Binding-site contacts:
Ligand atom C11 contacts residue LEU145 of chain 1.A at 3.5 Å (hydrophobic).
Ligand atom C25 contacts residue GLY98 of chain 1.A at 3.9 Å.
Ligand atom F08 contacts residue LYS46 of chain 1.A at 3.3 Å.
Ligand atom S28 contacts residue MET92 of chain 1.A at 3.6 Å (h-bond).
Ligand atom C27 contacts residue ALA44 of chain 1.A at 3.8 Å (hydrophobic).
Ligand atom N16 contacts residue CYS95 of chain 1.A at 2.9 Å (h-bond).
Ligand atom F07 contacts residue HIS24 of chain 1.A at 3.8 Å.
Ligand atom O01 contacts residue LYS46 of chain 1.A at 3.0 Å (salt-bridge).
Ligand atom F08 contacts residue VAL30 of chain 1.A at 3.5 Å.
Ligand atom N18 contacts residue CYS95 of chain 1.A at 2.7 Å (h-bond).
Ligand atom C15 contacts residue CYS95 of chain 1.A at 3.4 Å (hydrophobic).
Ligand atom C14 contacts residue ILE22 of chain 1.A at 3.8 Å (hydrophobic).
Ligand atom C12 contacts residue LEU145 of chain 1.A at 3.6 Å (hydrophobic).
Ligand atom F06 contacts residue HIS24 of chain 1.A at 3.3 Å.
Ligand atom N18 contacts residue TYR94 of chain 1.A at 3.2 Å.
Ligand atom C23 contacts residue ARG152 of chain 1.A at 3.6 Å.
Ligand atom F06 contacts residue GLY25 of chain 1.A at 3.8 Å.
Ligand atom F07 contacts residue GLN142 of chain 1.A at 3.8 Å.
Ligand atom C04 contacts residue ASN143 of chain 1.A at 3.8 Å.
Ligand atom C15 contacts residue TYR94 of chain 1.A at 3.8 Å (hydrophobic).
Ligand atom C26 contacts residue ILE22 of chain 1.A at 3.1 Å (hydrophobic).
Ligand atom C04 contacts residue ASP165 of chain 1.A at 3.3 Å.
Ligand atom F08 contacts residue ALA28 of chain 1.A at 3.5 Å.
Ligand atom F06 contacts residue GLN142 of chain 1.A at 3.6 Å.
Ligand atom C25 contacts residue TYR94 of chain 1.A at 3.3 Å (hydrophobic).
Ligand atom F07 contacts residue GLY25 of chain 1.A at 3.5 Å.
Ligand atom C17 contacts residue GLU93 of chain 1.A at 3.5 Å.
Ligand atom C13 contacts residue ILE22 of chain 1.A at 3.9 Å (hydrophobic).
Ligand atom N16 contacts residue TYR94 of chain 1.A at 3.6 Å.
Ligand atom N24 contacts residue ARG152 of chain 1.A at 3.0 Å (salt-bridge).
Ligand atom C17 contacts residue LEU145 of chain 1.A at 3.6 Å (hydrophobic).
Ligand atom C25 contacts residue ASN96 of chain 1.A at 3.7 Å.
Ligand atom F07 contacts residue ASP165 of chain 1.A at 3.6 Å.
Ligand atom C17 contacts residue CYS95 of chain 1.A at 3.7 Å (hydrophobic).
Ligand atom O01 contacts residue ASP165 of chain 1.A at 3.7 Å.
Ligand atom C19 contacts residue CYS95 of chain 1.A at 3.6 Å (hydrophobic).
Ligand atom C25 contacts residue CYS95 of chain 1.A at 3.7 Å (hydrophobic).
Ligand atom C02 contacts residue LYS46 of chain 1.A at 3.8 Å.
Ligand atom F06 contacts residue GLY23 of chain 1.A at 3.9 Å.
Ligand atom N24 contacts residue ASN96 of chain 1.A at 3.6 Å.

This small molecule binds to this protein.
Small molecule (SMILES): O=C(NCC(F)(F)F)c1cc(-c2cnc3[nH]c(C4=CCCNC4)cc3c2)cs1

Sequence of chain 1.A:
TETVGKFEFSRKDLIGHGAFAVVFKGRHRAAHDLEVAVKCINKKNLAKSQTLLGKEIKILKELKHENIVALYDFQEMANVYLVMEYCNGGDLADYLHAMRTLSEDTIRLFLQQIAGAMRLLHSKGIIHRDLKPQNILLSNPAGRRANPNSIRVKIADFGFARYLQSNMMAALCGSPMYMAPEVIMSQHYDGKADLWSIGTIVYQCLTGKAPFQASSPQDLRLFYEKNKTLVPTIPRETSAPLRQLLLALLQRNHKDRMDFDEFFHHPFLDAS